Binding-site contacts:
Ligand atom O3 contacts residue THR649 of chain 1.A at 3.3 Å.
Ligand atom O7 contacts residue NAG1 of chain 1.H at 2.7 Å (h-bond).
Ligand atom C5 contacts residue LEU650 of chain 1.A at 4.0 Å (hydrophobic).
Ligand atom C7 contacts residue PHE617 of chain 1.A at 3.6 Å (hydrophobic).
Ligand atom C6 contacts residue VAL646 of chain 1.A at 4.1 Å (hydrophobic).
Ligand atom C7 contacts residue NAG1 of chain 1.H at 3.6 Å.
Ligand atom C4 contacts residue VAL646 of chain 1.A at 4.2 Å (hydrophobic).
Ligand atom N2 contacts residue THR649 of chain 1.A at 3.0 Å (h-bond).
Ligand atom O6 contacts residue THR649 of chain 1.A at 4.0 Å.
Ligand atom C8 contacts residue PHE617 of chain 1.A at 3.3 Å (hydrophobic).
Ligand atom N2 contacts residue ASN618 of chain 1.A at 3.1 Å (h-bond).
Ligand atom C1 contacts residue LEU650 of chain 1.A at 4.3 Å (hydrophobic).
Ligand atom C6 contacts residue GLU653 of chain 1.A at 3.4 Å.
Ligand atom C7 contacts residue VAL646 of chain 1.A at 3.9 Å (hydrophobic).
Ligand atom C3 contacts residue THR649 of chain 1.A at 3.8 Å.
Ligand atom C8 contacts residue THR649 of chain 1.A at 3.7 Å.
Ligand atom O7 contacts residue ASN618 of chain 1.A at 3.6 Å (h-bond).
Ligand atom C5 contacts residue ASN618 of chain 1.A at 3.6 Å.
Ligand atom O7 contacts residue VAL646 of chain 1.A at 3.4 Å.
Ligand atom O6 contacts residue GLU653 of chain 1.A at 2.7 Å (salt-bridge).
Ligand atom O5 contacts residue ASN618 of chain 1.A at 2.2 Å (h-bond).
Ligand atom O4 contacts residue VAL646 of chain 1.A at 3.4 Å.
Ligand atom N2 contacts residue VAL646 of chain 1.A at 4.4 Å.
Ligand atom N2 contacts residue PHE617 of chain 1.A at 3.7 Å.
Ligand atom C2 contacts residue THR649 of chain 1.A at 3.9 Å.
Ligand atom C1 contacts residue VAL646 of chain 1.A at 4.4 Å (hydrophobic).
Ligand atom C7 contacts residue ASN618 of chain 1.A at 3.6 Å.
Ligand atom C6 contacts residue THR642 of chain 1.A at 3.7 Å.
Ligand atom C6 contacts residue LEU650 of chain 1.A at 4.5 Å (hydrophobic).
Ligand atom C2 contacts residue ASN618 of chain 1.A at 2.5 Å.
Ligand atom C5 contacts residue VAL646 of chain 1.A at 3.9 Å (hydrophobic).
Ligand atom C1 contacts residue ASN618 of chain 1.A at 1.4 Å.
Ligand atom O7 contacts residue PHE617 of chain 1.A at 4.4 Å.
Ligand atom C8 contacts residue NAG1 of chain 1.H at 3.6 Å.
Ligand atom C8 contacts residue TRP671 of chain 1.A at 3.7 Å (hydrophobic).
Ligand atom C7 contacts residue THR649 of chain 1.A at 3.8 Å.
Ligand atom C2 contacts residue VAL646 of chain 1.A at 4.3 Å (hydrophobic).
Ligand atom C4 contacts residue ASN618 of chain 1.A at 4.2 Å.
Ligand atom C3 contacts residue ASN618 of chain 1.A at 3.8 Å.
Ligand atom O5 contacts residue LEU650 of chain 1.A at 4.3 Å.

This protein binds this small molecule.
Small molecule (SMILES): CC(=O)N[C@H]1[C@H](O[C@H]2[C@H](O)[C@@H](NC(C)=O)CO[C@@H]2CO)O[C@H](CO)[C@@H](O[C@@H]2O[C@H](CO)[C@@H](O)[C@H](O)[C@@H]2O)[C@@H]1O

Sequence of chain 1.A:
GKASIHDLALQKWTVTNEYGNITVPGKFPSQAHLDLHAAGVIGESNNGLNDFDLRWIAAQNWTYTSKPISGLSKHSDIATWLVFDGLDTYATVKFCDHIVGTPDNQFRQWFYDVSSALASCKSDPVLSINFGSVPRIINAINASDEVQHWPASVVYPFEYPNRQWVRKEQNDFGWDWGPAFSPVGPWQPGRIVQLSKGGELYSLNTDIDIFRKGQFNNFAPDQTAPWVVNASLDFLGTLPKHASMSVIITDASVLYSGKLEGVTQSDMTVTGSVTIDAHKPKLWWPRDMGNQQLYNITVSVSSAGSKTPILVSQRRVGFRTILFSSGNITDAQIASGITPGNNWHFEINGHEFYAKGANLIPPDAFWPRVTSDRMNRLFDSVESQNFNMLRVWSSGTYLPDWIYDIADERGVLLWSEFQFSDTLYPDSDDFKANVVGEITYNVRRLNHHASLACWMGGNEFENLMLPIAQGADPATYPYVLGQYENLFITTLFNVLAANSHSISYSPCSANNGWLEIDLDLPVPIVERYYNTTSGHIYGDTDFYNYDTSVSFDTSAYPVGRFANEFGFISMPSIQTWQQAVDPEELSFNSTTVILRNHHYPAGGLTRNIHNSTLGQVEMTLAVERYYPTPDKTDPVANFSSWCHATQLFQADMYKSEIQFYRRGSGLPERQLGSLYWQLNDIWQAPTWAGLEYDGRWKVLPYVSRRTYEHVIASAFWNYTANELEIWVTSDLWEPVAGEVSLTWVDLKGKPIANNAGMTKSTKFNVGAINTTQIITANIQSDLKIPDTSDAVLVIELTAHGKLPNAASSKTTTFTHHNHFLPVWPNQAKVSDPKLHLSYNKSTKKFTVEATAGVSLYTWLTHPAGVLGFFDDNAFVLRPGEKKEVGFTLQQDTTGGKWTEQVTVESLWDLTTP